Sequence of chain 1.A:
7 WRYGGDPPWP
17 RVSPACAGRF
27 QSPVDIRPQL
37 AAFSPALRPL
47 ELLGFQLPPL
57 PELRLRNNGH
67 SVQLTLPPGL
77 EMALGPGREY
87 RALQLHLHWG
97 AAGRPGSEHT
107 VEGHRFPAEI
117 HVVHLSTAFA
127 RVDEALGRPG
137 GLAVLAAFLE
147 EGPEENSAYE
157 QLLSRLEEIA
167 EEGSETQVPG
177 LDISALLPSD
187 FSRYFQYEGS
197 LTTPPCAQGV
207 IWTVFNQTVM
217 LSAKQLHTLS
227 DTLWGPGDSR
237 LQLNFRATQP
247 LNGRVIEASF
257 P

Binding-site contacts:
Ligand atom C7 contacts residue LEU197 of chain 1.A at 3.9 Å (hydrophobic).
Ligand atom C12 contacts residue GOL1 of chain 1.G at 3.9 Å.
Ligand atom S2 contacts residue HIS92 of chain 1.A at 3.8 Å.
Ligand atom C19 contacts residue VAL128 of chain 1.A at 4.0 Å (hydrophobic).
Ligand atom O6 contacts residue LEU197 of chain 1.A at 3.5 Å.
Ligand atom S2 contacts residue THR198 of chain 1.A at 3.8 Å.
Ligand atom C19 contacts residue LEU132 of chain 1.A at 3.9 Å (hydrophobic).
Ligand atom C17 contacts residue VAL128 of chain 1.A at 3.6 Å (hydrophobic).
Ligand atom C21 contacts residue VAL128 of chain 1.A at 3.8 Å (hydrophobic).
Ligand atom S11 contacts residue GOL1 of chain 1.G at 3.7 Å.
Ligand atom C20 contacts residue VAL128 of chain 1.A at 4.0 Å (hydrophobic).
Ligand atom N1 contacts residue HIS117 of chain 1.A at 3.5 Å (h-bond).
Ligand atom C24 contacts residue ASP129 of chain 1.A at 3.7 Å.
Ligand atom C18 contacts residue VAL128 of chain 1.A at 3.8 Å (hydrophobic).
Ligand atom C10 contacts residue LEU197 of chain 1.A at 4.0 Å (hydrophobic).
Ligand atom N1 contacts residue GLU104 of chain 1.A at 3.8 Å.
Ligand atom N1 contacts residue ZN1 of chain 1.F at 2.0 Å.
Ligand atom C10 contacts residue GOL1 of chain 1.G at 3.6 Å.
Ligand atom O5 contacts residue HIS92 of chain 1.A at 3.3 Å.
Ligand atom C8 contacts residue THR199 of chain 1.A at 3.3 Å.
Ligand atom S11 contacts residue VAL119 of chain 1.A at 3.8 Å.
Ligand atom O5 contacts residue TRP208 of chain 1.A at 3.9 Å.
Ligand atom S2 contacts residue ZN1 of chain 1.F at 3.0 Å.
Ligand atom C9 contacts residue GOL1 of chain 1.G at 4.0 Å.
Ligand atom N13 contacts residue GLN90 of chain 1.A at 3.5 Å (h-bond).
Ligand atom N1 contacts residue THR198 of chain 1.A at 2.7 Å (h-bond).
Ligand atom S11 contacts residue GLN90 of chain 1.A at 3.9 Å.
Ligand atom C22 contacts residue VAL128 of chain 1.A at 3.6 Å (hydrophobic).
Ligand atom O5 contacts residue HIS117 of chain 1.A at 3.5 Å (h-bond).
Ligand atom C8 contacts residue LEU197 of chain 1.A at 4.0 Å (hydrophobic).
Ligand atom O23 contacts residue ASP129 of chain 1.A at 4.0 Å.
Ligand atom S11 contacts residue LEU197 of chain 1.A at 3.8 Å.
Ligand atom N13 contacts residue GOL1 of chain 1.G at 4.0 Å.
Ligand atom C9 contacts residue THR199 of chain 1.A at 3.3 Å.
Ligand atom O5 contacts residue VAL119 of chain 1.A at 3.8 Å.
Ligand atom O6 contacts residue THR198 of chain 1.A at 3.1 Å (h-bond).
Ligand atom N1 contacts residue HIS94 of chain 1.A at 3.5 Å (h-bond).
Ligand atom O5 contacts residue ZN1 of chain 1.F at 3.0 Å.
Ligand atom N1 contacts residue HIS92 of chain 1.A at 3.3 Å (h-bond).
Ligand atom O6 contacts residue TRP208 of chain 1.A at 3.3 Å.

This small molecule binds to this protein.
Small molecule (SMILES): COc1ccc(-n2cc(-c3ccc(S(N)(=O)=O)s3)nn2)cc1